Sequence of chain 1.B:
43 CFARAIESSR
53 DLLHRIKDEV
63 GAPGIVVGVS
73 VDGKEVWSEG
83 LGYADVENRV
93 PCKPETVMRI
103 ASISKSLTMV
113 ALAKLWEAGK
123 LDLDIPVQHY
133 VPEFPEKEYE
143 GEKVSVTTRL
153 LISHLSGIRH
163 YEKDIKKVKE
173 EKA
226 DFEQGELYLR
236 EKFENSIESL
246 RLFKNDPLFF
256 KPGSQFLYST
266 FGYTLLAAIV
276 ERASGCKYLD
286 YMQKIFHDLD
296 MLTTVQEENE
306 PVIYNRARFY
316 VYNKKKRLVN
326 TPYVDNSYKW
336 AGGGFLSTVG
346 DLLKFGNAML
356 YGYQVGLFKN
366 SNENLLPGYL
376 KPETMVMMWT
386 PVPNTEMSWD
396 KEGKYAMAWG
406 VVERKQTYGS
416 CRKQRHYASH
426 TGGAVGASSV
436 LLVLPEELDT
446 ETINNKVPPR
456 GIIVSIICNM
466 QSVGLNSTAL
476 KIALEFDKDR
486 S

This small molecule binds to this protein.
Small molecule (SMILES): C[C@H](N)C(=O)N[C@@H](C)C(=O)N[C@@H](CO)CC(=O)O

Binding-site contacts:
Ligand atom OXT contacts residue TYR163 of chain 1.B at 3.5 Å (h-bond).
Ligand atom O contacts residue HIS162 of chain 1.B at 3.6 Å.
Ligand atom CB contacts residue SER104 of chain 1.B at 2.5 Å.
Ligand atom O contacts residue LYS334 of chain 1.B at 4.3 Å.
Ligand atom CG contacts residue GLY427 of chain 1.B at 4.5 Å.
Ligand atom CG contacts residue LYS107 of chain 1.B at 4.2 Å.
Ligand atom C contacts residue THR265 of chain 1.B at 3.9 Å.
Ligand atom C contacts residue LYS334 of chain 1.B at 3.8 Å.
Ligand atom OD contacts residue GLY427 of chain 1.B at 3.7 Å.
Ligand atom C contacts residue SER104 of chain 1.B at 3.9 Å.
Ligand atom CB contacts residue GLY428 of chain 1.B at 3.7 Å.
Ligand atom CG contacts residue GLY428 of chain 1.B at 4.2 Å.
Ligand atom O contacts residue LYS107 of chain 1.B at 4.3 Å.
Ligand atom C contacts residue TYR163 of chain 1.B at 4.0 Å (hydrophobic).
Ligand atom CB contacts residue GLY428 of chain 1.B at 3.8 Å.
Ligand atom CA contacts residue GLY428 of chain 1.B at 4.0 Å.
Ligand atom OXT contacts residue GLY338 of chain 1.B at 4.5 Å.
Ligand atom O contacts residue THR265 of chain 1.B at 2.7 Å (h-bond).
Ligand atom OD contacts residue GLY428 of chain 1.B at 3.3 Å (h-bond).
Ligand atom O contacts residue THR265 of chain 1.B at 4.3 Å.
Ligand atom CB contacts residue LEU232 of chain 1.B at 4.3 Å (hydrophobic).
Ligand atom CB contacts residue PHE227 of chain 1.B at 3.6 Å (hydrophobic).
Ligand atom C contacts residue PHE227 of chain 1.B at 4.5 Å (hydrophobic).
Ligand atom OD contacts residue SER104 of chain 1.B at 2.3 Å (h-bond).
Ligand atom C contacts residue GLY428 of chain 1.B at 3.6 Å.
Ligand atom CA contacts residue LYS107 of chain 1.B at 4.5 Å.
Ligand atom O contacts residue PHE227 of chain 1.B at 3.8 Å.
Ligand atom N contacts residue SER104 of chain 1.B at 3.4 Å (h-bond).
Ligand atom CG contacts residue TYR263 of chain 1.B at 3.8 Å (hydrophobic).
Ligand atom CA contacts residue SER104 of chain 1.B at 2.4 Å.
Ligand atom OXT contacts residue LYS334 of chain 1.B at 2.5 Å (salt-bridge).
Ligand atom O contacts residue SER104 of chain 1.B at 4.4 Å.
Ligand atom OD contacts residue THR426 of chain 1.B at 3.7 Å.
Ligand atom CB contacts residue ALA103 of chain 1.B at 4.0 Å (hydrophobic).
Ligand atom O contacts residue TYR163 of chain 1.B at 3.6 Å (h-bond).
Ligand atom CA contacts residue GLY428 of chain 1.B at 3.6 Å.
Ligand atom N contacts residue GLY428 of chain 1.B at 3.0 Å (h-bond).
Ligand atom CG contacts residue SER104 of chain 1.B at 1.4 Å.
Ligand atom O contacts residue TYR163 of chain 1.B at 4.0 Å.
Ligand atom OD contacts residue TYR263 of chain 1.B at 4.2 Å.